Sequence of chain 1.I:
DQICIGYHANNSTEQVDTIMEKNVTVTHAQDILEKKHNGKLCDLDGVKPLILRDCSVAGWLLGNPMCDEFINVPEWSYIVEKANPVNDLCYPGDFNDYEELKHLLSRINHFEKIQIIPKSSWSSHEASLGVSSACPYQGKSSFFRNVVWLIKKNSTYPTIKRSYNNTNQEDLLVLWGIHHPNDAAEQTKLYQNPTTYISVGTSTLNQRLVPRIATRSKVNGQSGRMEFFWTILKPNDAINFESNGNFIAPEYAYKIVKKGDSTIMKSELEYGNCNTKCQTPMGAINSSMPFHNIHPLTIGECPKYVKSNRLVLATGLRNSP

Binding-site contacts:
Ligand atom O7 contacts residue ASN165 of chain 1.F at 4.4 Å.
Ligand atom N2 contacts residue ASN165 of chain 1.F at 2.9 Å (h-bond).
Ligand atom C3 contacts residue ASN236 of chain 1.F at 4.1 Å.
Ligand atom C4 contacts residue ASN236 of chain 1.F at 3.9 Å.
Ligand atom O6 contacts residue ASN236 of chain 1.F at 3.5 Å (h-bond).
Ligand atom C4 contacts residue ASN165 of chain 1.F at 3.5 Å.
Ligand atom C8 contacts residue ASP237 of chain 1.F at 4.0 Å.
Ligand atom N2 contacts residue ASN236 of chain 1.F at 4.3 Å.
Ligand atom C5 contacts residue ASN165 of chain 1.F at 2.9 Å.
Ligand atom O5 contacts residue ASN236 of chain 1.F at 4.0 Å.
Ligand atom C7 contacts residue ASN165 of chain 1.F at 3.8 Å.
Ligand atom C6 contacts residue ASN236 of chain 1.F at 3.9 Å.
Ligand atom C2 contacts residue ASN165 of chain 1.F at 2.4 Å.
Ligand atom C6 contacts residue ASN165 of chain 1.F at 3.8 Å.
Ligand atom O4 contacts residue ASN236 of chain 1.F at 3.8 Å.
Ligand atom C1 contacts residue ASN236 of chain 1.F at 4.3 Å.
Ligand atom C1 contacts residue ASN166 of chain 1.F at 4.4 Å.
Ligand atom C8 contacts residue SER217 of chain 1.I at 3.9 Å.
Ligand atom N2 contacts residue ALA238 of chain 1.F at 4.3 Å.
Ligand atom O7 contacts residue ALA238 of chain 1.F at 4.4 Å.
Ligand atom C5 contacts residue ASN236 of chain 1.F at 3.2 Å.
Ligand atom N2 contacts residue ASP237 of chain 1.F at 4.1 Å.
Ligand atom C8 contacts residue ALA238 of chain 1.F at 3.8 Å (hydrophobic).
Ligand atom C3 contacts residue ASN165 of chain 1.F at 3.5 Å.
Ligand atom C1 contacts residue ASN165 of chain 1.F at 1.3 Å.
Ligand atom C7 contacts residue ALA238 of chain 1.F at 4.2 Å (hydrophobic).
Ligand atom O5 contacts residue ASN165 of chain 1.F at 1.5 Å (h-bond).

Sequence of chain 1.F:
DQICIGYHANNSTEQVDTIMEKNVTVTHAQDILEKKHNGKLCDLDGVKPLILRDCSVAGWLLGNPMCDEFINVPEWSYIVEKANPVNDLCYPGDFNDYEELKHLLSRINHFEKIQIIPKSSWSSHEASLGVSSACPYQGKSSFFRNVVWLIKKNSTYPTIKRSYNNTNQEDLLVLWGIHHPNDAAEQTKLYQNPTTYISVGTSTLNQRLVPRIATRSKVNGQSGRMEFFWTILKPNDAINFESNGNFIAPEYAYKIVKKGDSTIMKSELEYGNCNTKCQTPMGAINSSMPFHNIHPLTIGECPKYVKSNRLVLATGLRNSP

This protein binds this small molecule.
Small molecule (SMILES): CC(=O)N[C@H]1[C@H](O[C@H]2[C@H](O)[C@@H](NC(C)=O)CO[C@@H]2CO)O[C@H](CO)[C@@H](O)[C@@H]1O